A small-molecule ligand and the protein it binds are described below.
Small molecule (SMILES): CC(=O)N[C@H]1[C@H](O[C@H]2[C@H](O)[C@@H](NC(C)=O)CO[C@@H]2CO)O[C@H](CO)[C@@H](O[C@@H]2O[C@H](CO[C@H]3O[C@H](CO)[C@@H](O)[C@H](O)[C@@H]3O)[C@@H](O)[C@H](O[C@H]3O[C@H](CO)[C@@H](O)[C@H](O)[C@@H]3O)[C@@H]2O)[C@@H]1O

Sequence of chain 1.H:
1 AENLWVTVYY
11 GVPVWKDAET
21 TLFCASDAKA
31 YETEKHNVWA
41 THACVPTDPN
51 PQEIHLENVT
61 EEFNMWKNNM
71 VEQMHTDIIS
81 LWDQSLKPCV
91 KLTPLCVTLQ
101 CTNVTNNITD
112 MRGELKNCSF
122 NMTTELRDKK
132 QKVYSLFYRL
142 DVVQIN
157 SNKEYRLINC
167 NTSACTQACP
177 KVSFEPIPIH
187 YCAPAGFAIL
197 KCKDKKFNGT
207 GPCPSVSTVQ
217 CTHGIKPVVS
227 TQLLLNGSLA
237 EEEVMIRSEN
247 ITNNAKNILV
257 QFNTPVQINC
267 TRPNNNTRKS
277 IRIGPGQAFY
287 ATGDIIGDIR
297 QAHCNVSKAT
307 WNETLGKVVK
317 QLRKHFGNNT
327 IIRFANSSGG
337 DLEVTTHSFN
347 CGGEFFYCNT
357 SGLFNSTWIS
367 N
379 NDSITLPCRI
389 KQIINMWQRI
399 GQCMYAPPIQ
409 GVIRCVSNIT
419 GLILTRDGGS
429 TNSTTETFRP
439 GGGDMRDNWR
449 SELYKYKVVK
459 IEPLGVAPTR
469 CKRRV

Binding-site contacts:
Ligand atom O7 contacts residue HIS321 of chain 1.H at 4.0 Å.
Ligand atom C3 contacts residue ASN204 of chain 1.H at 3.7 Å.
Ligand atom C7 contacts residue ILE247 of chain 1.H at 3.8 Å (hydrophobic).
Ligand atom C1 contacts residue ASN204 of chain 1.H at 1.4 Å.
Ligand atom C8 contacts residue ILE247 of chain 1.H at 3.7 Å (hydrophobic).
Ligand atom C4 contacts residue ASN204 of chain 1.H at 4.0 Å.
Ligand atom C8 contacts residue GLU245 of chain 1.H at 3.9 Å.
Ligand atom C8 contacts residue SER244 of chain 1.H at 3.4 Å.
Ligand atom C5 contacts residue THR206 of chain 1.H at 3.8 Å.
Ligand atom O5 contacts residue ASN204 of chain 1.H at 2.1 Å (h-bond).
Ligand atom O5 contacts residue THR206 of chain 1.H at 4.2 Å.
Ligand atom C8 contacts residue ASN204 of chain 1.H at 4.4 Å.
Ligand atom C1 contacts residue THR206 of chain 1.H at 4.0 Å.
Ligand atom O7 contacts residue ASN204 of chain 1.H at 2.8 Å (h-bond).
Ligand atom C6 contacts residue ASN204 of chain 1.H at 4.4 Å.
Ligand atom C5 contacts residue ASN204 of chain 1.H at 3.4 Å.
Ligand atom O6 contacts residue THR206 of chain 1.H at 4.2 Å.
Ligand atom O7 contacts residue ILE247 of chain 1.H at 3.8 Å.
Ligand atom N2 contacts residue ASN204 of chain 1.H at 3.0 Å (h-bond).
Ligand atom C2 contacts residue ASN204 of chain 1.H at 2.4 Å.
Ligand atom C7 contacts residue ASN204 of chain 1.H at 3.2 Å.